The small molecule below binds the protein below.
Small molecule (SMILES): CC(=O)N[C@@H]1[C@@H](O)[C@H](O)[C@@H](CO)O[C@H]1O

Sequence of chain 3.A:
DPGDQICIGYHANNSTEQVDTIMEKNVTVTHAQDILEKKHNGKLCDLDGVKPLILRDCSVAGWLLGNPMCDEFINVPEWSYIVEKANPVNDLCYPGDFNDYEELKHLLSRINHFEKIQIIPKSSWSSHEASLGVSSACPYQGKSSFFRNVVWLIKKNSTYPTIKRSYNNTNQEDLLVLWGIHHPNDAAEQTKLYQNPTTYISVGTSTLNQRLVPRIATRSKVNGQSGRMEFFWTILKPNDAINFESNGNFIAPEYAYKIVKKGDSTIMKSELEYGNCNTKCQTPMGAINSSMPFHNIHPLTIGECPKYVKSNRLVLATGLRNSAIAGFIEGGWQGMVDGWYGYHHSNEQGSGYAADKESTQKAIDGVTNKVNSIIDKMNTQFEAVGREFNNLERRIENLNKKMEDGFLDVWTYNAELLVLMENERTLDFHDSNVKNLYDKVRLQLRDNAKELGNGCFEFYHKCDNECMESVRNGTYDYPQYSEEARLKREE

Binding-site contacts:
Ligand atom C2 contacts residue ASN169 of chain 3.A at 2.5 Å.
Ligand atom N2 contacts residue ASN169 of chain 3.A at 3.6 Å (h-bond).
Ligand atom O7 contacts residue ASN169 of chain 3.A at 4.3 Å.
Ligand atom C7 contacts residue ASN169 of chain 3.A at 4.3 Å.
Ligand atom C3 contacts residue ASN169 of chain 3.A at 3.7 Å.
Ligand atom C4 contacts residue ASN169 of chain 3.A at 3.9 Å.
Ligand atom C6 contacts residue ASN169 of chain 3.A at 3.2 Å.
Ligand atom C1 contacts residue ASN169 of chain 3.A at 1.4 Å.
Ligand atom C5 contacts residue ASN169 of chain 3.A at 3.1 Å.
Ligand atom O5 contacts residue ASN169 of chain 3.A at 2.2 Å (h-bond).
Ligand atom O6 contacts residue ASN169 of chain 3.A at 3.5 Å (h-bond).